This small molecule binds to this protein.
Small molecule (SMILES): CC(=O)N[C@@H]1[C@@H](O)[C@H](O)[C@@H](CO)O[C@H]1O

Binding-site contacts:
Ligand atom C4 contacts residue ASN57 of chain 4.A at 4.4 Å.
Ligand atom O5 contacts residue ASN57 of chain 4.A at 2.5 Å (h-bond).
Ligand atom O5 contacts residue ARG14 of chain 4.A at 4.4 Å.
Ligand atom C3 contacts residue ARG14 of chain 4.A at 4.2 Å.
Ligand atom C2 contacts residue ASN57 of chain 4.A at 2.6 Å.
Ligand atom C1 contacts residue ASN57 of chain 4.A at 1.5 Å.
Ligand atom N2 contacts residue ASN57 of chain 4.A at 2.9 Å (h-bond).
Ligand atom O4 contacts residue ARG14 of chain 4.A at 4.4 Å.
Ligand atom C4 contacts residue ARG14 of chain 4.A at 4.5 Å.
Ligand atom C3 contacts residue ASN57 of chain 4.A at 3.8 Å.
Ligand atom C7 contacts residue ASN57 of chain 4.A at 3.3 Å.
Ligand atom O7 contacts residue ASN57 of chain 4.A at 3.8 Å.
Ligand atom C5 contacts residue ASN57 of chain 4.A at 3.8 Å.
Ligand atom C5 contacts residue ARG14 of chain 4.A at 4.1 Å.
Ligand atom C1 contacts residue ARG14 of chain 4.A at 4.0 Å.
Ligand atom C8 contacts residue ASN57 of chain 4.A at 3.9 Å.

Sequence of chain 4.A:
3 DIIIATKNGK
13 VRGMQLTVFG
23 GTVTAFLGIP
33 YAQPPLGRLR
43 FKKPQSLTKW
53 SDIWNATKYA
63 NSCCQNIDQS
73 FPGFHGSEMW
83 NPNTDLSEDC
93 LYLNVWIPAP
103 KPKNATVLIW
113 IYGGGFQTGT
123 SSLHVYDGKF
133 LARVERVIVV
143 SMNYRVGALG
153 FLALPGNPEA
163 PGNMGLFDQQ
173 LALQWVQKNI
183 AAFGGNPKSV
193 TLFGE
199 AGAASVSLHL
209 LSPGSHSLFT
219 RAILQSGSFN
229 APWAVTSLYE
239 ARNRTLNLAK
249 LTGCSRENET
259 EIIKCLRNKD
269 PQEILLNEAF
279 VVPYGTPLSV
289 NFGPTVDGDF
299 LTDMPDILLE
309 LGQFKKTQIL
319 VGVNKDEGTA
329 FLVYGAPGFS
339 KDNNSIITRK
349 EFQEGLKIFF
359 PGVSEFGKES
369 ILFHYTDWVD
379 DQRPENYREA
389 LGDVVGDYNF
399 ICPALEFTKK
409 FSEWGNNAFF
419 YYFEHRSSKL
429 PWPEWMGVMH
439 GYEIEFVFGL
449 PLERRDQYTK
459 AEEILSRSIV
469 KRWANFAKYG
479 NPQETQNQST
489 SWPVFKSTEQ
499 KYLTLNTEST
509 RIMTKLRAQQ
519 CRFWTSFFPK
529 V